Binding-site contacts:
Ligand atom N2 contacts residue ASN279 of chain 1.B at 2.9 Å (h-bond).
Ligand atom C7 contacts residue GLU278 of chain 1.B at 4.2 Å.
Ligand atom C1 contacts residue ASN279 of chain 1.B at 1.4 Å.
Ligand atom C7 contacts residue ASN279 of chain 1.B at 3.9 Å.
Ligand atom C5 contacts residue ASN279 of chain 1.B at 3.7 Å.
Ligand atom O5 contacts residue ASN279 of chain 1.B at 2.4 Å (h-bond).
Ligand atom C8 contacts residue GLU278 of chain 1.B at 3.5 Å.
Ligand atom C3 contacts residue ASN279 of chain 1.B at 3.8 Å.
Ligand atom N2 contacts residue GLU278 of chain 1.B at 3.8 Å.
Ligand atom C8 contacts residue ASN277 of chain 1.B at 4.3 Å.
Ligand atom C7 contacts residue ASN277 of chain 1.B at 4.4 Å.
Ligand atom C4 contacts residue ASN279 of chain 1.B at 4.2 Å.
Ligand atom C2 contacts residue ASN279 of chain 1.B at 2.5 Å.

Sequence of chain 1.B:
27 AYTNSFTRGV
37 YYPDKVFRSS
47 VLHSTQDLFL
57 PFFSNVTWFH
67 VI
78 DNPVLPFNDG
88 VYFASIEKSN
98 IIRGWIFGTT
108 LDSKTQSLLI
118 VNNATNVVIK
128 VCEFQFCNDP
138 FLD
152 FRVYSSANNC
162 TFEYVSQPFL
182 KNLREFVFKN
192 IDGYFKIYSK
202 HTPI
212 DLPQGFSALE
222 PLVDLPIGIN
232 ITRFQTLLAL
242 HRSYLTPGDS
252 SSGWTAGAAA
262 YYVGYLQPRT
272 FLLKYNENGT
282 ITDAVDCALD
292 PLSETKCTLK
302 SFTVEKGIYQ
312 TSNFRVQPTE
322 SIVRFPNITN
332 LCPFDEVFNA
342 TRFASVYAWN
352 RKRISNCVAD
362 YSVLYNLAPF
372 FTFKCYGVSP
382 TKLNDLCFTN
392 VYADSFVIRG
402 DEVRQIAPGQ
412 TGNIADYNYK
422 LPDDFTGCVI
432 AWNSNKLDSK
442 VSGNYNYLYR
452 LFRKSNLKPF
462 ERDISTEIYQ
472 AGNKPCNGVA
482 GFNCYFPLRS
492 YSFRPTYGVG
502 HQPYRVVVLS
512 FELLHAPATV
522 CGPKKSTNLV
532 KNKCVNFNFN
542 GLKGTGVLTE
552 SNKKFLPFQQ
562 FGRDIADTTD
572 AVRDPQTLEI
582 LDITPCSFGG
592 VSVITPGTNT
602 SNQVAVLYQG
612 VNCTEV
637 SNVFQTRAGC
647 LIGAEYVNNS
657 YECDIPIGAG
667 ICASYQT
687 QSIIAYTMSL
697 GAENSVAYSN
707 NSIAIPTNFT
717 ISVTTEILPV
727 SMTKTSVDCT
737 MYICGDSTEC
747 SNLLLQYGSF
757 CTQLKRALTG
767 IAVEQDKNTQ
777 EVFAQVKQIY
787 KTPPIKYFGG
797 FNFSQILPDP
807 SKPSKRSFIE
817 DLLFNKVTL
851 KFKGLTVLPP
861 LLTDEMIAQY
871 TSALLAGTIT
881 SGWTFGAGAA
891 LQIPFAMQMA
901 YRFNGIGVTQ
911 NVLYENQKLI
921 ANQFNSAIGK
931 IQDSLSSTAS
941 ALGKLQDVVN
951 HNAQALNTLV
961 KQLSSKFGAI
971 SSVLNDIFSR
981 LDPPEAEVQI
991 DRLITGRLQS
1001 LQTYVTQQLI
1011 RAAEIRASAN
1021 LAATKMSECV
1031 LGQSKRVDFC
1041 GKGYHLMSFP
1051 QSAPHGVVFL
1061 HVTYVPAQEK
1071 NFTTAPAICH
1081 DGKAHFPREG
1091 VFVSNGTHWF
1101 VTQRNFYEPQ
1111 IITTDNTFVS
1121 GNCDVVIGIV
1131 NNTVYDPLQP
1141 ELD

A protein and the small-molecule ligand that binds it are described below.
Small molecule (SMILES): CC(=O)N[C@@H]1[C@@H](O)[C@H](O)[C@@H](CO)O[C@H]1O